Sequence of chain 1.A:
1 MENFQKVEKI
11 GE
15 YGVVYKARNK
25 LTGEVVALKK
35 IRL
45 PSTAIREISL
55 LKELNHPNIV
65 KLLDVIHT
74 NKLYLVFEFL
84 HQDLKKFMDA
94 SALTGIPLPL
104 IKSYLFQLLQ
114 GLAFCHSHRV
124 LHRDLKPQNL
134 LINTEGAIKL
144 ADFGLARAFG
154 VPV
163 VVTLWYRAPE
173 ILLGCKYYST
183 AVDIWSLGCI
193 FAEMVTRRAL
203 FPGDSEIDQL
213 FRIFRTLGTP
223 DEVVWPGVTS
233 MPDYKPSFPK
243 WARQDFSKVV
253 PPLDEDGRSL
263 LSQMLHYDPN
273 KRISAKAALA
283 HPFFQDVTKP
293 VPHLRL

Binding-site contacts:
Ligand atom C22 contacts residue CYS118 of chain 1.A at 3.6 Å (hydrophobic).
Ligand atom C04 contacts residue PHE146 of chain 1.A at 3.8 Å (hydrophobic).
Ligand atom N18 contacts residue LEU58 of chain 1.A at 3.0 Å (h-bond).
Ligand atom F09 contacts residue ALA149 of chain 1.A at 3.5 Å.
Ligand atom C19 contacts residue LEU58 of chain 1.A at 3.6 Å (hydrophobic).
Ligand atom C05 contacts residue LEU78 of chain 1.A at 3.7 Å (hydrophobic).
Ligand atom O01 contacts residue ASP145 of chain 1.A at 3.4 Å (salt-bridge).
Ligand atom C23 contacts residue CYS118 of chain 1.A at 3.7 Å (hydrophobic).
Ligand atom O25 contacts residue PHE80 of chain 1.A at 3.7 Å.
Ligand atom O01 contacts residue PHE146 of chain 1.A at 2.8 Å (h-bond).
Ligand atom O01 contacts residue LYS33 of chain 1.A at 3.8 Å.
Ligand atom C11 contacts residue LEU148 of chain 1.A at 3.6 Å (hydrophobic).
Ligand atom C20 contacts residue ILE63 of chain 1.A at 3.7 Å (hydrophobic).
Ligand atom F07 contacts residue LEU76 of chain 1.A at 3.6 Å.
Ligand atom O25 contacts residue ASP145 of chain 1.A at 3.8 Å.
Ligand atom C02 contacts residue PHE146 of chain 1.A at 3.4 Å (hydrophobic).
Ligand atom C03 contacts residue PHE80 of chain 1.A at 3.8 Å (hydrophobic).
Ligand atom C02 contacts residue PHE80 of chain 1.A at 3.4 Å (hydrophobic).
Ligand atom F08 contacts residue ALA149 of chain 1.A at 3.6 Å.
Ligand atom F08 contacts residue TYR15 of chain 1.A at 3.4 Å.
Ligand atom C24 contacts residue LEU58 of chain 1.A at 3.6 Å (hydrophobic).
Ligand atom C02 contacts residue LYS33 of chain 1.A at 3.5 Å.
Ligand atom O25 contacts residue LYS33 of chain 1.A at 2.4 Å (salt-bridge).
Ligand atom F09 contacts residue LEU148 of chain 1.A at 3.5 Å.
Ligand atom C03 contacts residue PHE146 of chain 1.A at 3.8 Å (hydrophobic).
Ligand atom N13 contacts residue PHE80 of chain 1.A at 3.7 Å.
Ligand atom C17 contacts residue LEU55 of chain 1.A at 3.8 Å (hydrophobic).
Ligand atom C16 contacts residue ILE63 of chain 1.A at 3.9 Å (hydrophobic).
Ligand atom N18 contacts residue LEU55 of chain 1.A at 3.3 Å (h-bond).
Ligand atom O01 contacts residue PHE80 of chain 1.A at 3.5 Å.
Ligand atom C17 contacts residue VAL64 of chain 1.A at 3.6 Å (hydrophobic).
Ligand atom F09 contacts residue PHE152 of chain 1.A at 3.8 Å.
Ligand atom C22 contacts residue PHE146 of chain 1.A at 3.6 Å (hydrophobic).
Ligand atom C22 contacts residue VAL123 of chain 1.A at 3.5 Å (hydrophobic).
Ligand atom F07 contacts residue LEU78 of chain 1.A at 3.4 Å.
Ligand atom C21 contacts residue PHE146 of chain 1.A at 3.4 Å (hydrophobic).
Ligand atom C19 contacts residue ILE63 of chain 1.A at 3.9 Å (hydrophobic).
Ligand atom C03 contacts residue LEU78 of chain 1.A at 3.9 Å (hydrophobic).
Ligand atom C04 contacts residue LEU78 of chain 1.A at 3.5 Å (hydrophobic).
Ligand atom F07 contacts residue ILE52 of chain 1.A at 3.8 Å.

This protein binds this small molecule.
Small molecule (SMILES): O=C(O)c1cc(C(F)(F)F)ccc1NCCc1c[nH]c2ccccc12